A protein and the small-molecule ligand that binds it are described below.
Small molecule (SMILES): CC(=O)N[C@@H]1[C@@H](O)[C@H](O)[C@@H](CO)O[C@H]1O

Sequence of chain 1.A:
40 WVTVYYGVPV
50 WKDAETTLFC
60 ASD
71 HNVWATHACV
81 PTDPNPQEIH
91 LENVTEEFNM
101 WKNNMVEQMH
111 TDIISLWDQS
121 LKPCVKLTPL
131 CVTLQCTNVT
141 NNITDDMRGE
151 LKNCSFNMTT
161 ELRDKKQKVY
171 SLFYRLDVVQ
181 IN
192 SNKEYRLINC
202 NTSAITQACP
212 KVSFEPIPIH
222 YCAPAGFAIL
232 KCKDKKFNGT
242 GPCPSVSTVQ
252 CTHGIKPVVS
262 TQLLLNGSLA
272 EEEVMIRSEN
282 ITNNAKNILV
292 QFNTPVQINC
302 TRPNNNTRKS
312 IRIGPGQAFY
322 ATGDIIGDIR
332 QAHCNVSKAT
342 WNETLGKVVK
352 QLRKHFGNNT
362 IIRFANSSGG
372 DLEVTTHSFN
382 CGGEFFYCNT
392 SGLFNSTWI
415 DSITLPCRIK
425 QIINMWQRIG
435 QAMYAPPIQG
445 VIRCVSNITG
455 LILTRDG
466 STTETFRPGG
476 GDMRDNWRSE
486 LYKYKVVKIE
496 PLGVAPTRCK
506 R

Binding-site contacts:
Ligand atom O7 contacts residue HIS356 of chain 1.A at 3.5 Å.
Ligand atom C2 contacts residue THR241 of chain 1.A at 4.4 Å.
Ligand atom C4 contacts residue ASN239 of chain 1.A at 4.1 Å.
Ligand atom C8 contacts residue SER279 of chain 1.A at 3.7 Å.
Ligand atom O7 contacts residue ASN239 of chain 1.A at 4.1 Å.
Ligand atom C5 contacts residue THR241 of chain 1.A at 4.2 Å.
Ligand atom C5 contacts residue ASN239 of chain 1.A at 3.6 Å.
Ligand atom C8 contacts residue HIS356 of chain 1.A at 4.4 Å.
Ligand atom C2 contacts residue ASN239 of chain 1.A at 2.3 Å.
Ligand atom C3 contacts residue ASN239 of chain 1.A at 3.6 Å.
Ligand atom C7 contacts residue HIS356 of chain 1.A at 4.2 Å.
Ligand atom O5 contacts residue ASN239 of chain 1.A at 2.4 Å (h-bond).
Ligand atom C7 contacts residue ASN239 of chain 1.A at 3.6 Å.
Ligand atom C1 contacts residue THR241 of chain 1.A at 3.8 Å.
Ligand atom C3 contacts residue THR241 of chain 1.A at 4.2 Å.
Ligand atom O5 contacts residue THR241 of chain 1.A at 4.3 Å.
Ligand atom N2 contacts residue ASN239 of chain 1.A at 2.7 Å (h-bond).
Ligand atom C8 contacts residue ILE282 of chain 1.A at 4.1 Å (hydrophobic).
Ligand atom C1 contacts residue ASN239 of chain 1.A at 1.4 Å.